Binding-site contacts:
Ligand atom OH contacts residue GLU99 of chain 1.B at 2.8 Å (salt-bridge).
Ligand atom OD2 contacts residue TYR37 of chain 1.C at 2.6 Å (h-bond).
Ligand atom NZ contacts residue TYR101 of chain 1.C at 3.6 Å.
Ligand atom OD2 contacts residue ARG32 of chain 1.C at 2.7 Å (salt-bridge).
Ligand atom CB contacts residue TYR37 of chain 1.C at 3.3 Å (hydrophobic).
Ligand atom CD2 contacts residue PHE101 of chain 1.B at 3.8 Å (hydrophobic).
Ligand atom CG contacts residue PHE101 of chain 1.B at 3.6 Å (hydrophobic).
Ligand atom CE contacts residue GLU99 of chain 1.B at 3.6 Å.
Ligand atom CE contacts residue GLY96 of chain 1.C at 3.7 Å.
Ligand atom OD1 contacts residue ARG32 of chain 1.C at 3.1 Å (salt-bridge).
Ligand atom OD2 contacts residue PHE101 of chain 1.B at 3.5 Å.
Ligand atom CD2 contacts residue THR33 of chain 1.B at 3.8 Å.
Ligand atom CG contacts residue ARG32 of chain 1.C at 3.5 Å.
Ligand atom CD contacts residue GLY96 of chain 1.C at 3.6 Å.
Ligand atom CE2 contacts residue THR33 of chain 1.B at 3.7 Å.
Ligand atom C contacts residue ASN33 of chain 1.C at 3.7 Å.
Ligand atom OD2 contacts residue HIS31 of chain 1.C at 3.1 Å (h-bond).
Ligand atom N contacts residue PHE101 of chain 1.B at 3.8 Å.
Ligand atom CZ contacts residue GLU99 of chain 1.B at 3.6 Å.
Ligand atom CB contacts residue PHE101 of chain 1.B at 3.7 Å (hydrophobic).
Ligand atom O contacts residue PHE101 of chain 1.B at 3.5 Å.
Ligand atom NZ contacts residue GLY96 of chain 1.C at 2.8 Å (h-bond).
Ligand atom OH contacts residue THR33 of chain 1.B at 3.4 Å (h-bond).
Ligand atom CB contacts residue ASN52 of chain 1.B at 3.9 Å.
Ligand atom CB contacts residue HIS31 of chain 1.C at 3.7 Å.
Ligand atom O contacts residue ASN33 of chain 1.C at 2.7 Å (h-bond).
Ligand atom CG contacts residue HIS31 of chain 1.C at 3.5 Å.
Ligand atom OD1 contacts residue HIS31 of chain 1.C at 3.2 Å (h-bond).
Ligand atom OH contacts residue HIS35 of chain 1.B at 3.1 Å (h-bond).
Ligand atom OD2 contacts residue ASN35 of chain 1.C at 3.4 Å (h-bond).
Ligand atom CE2 contacts residue GLU99 of chain 1.B at 3.6 Å.
Ligand atom OD1 contacts residue LYS55 of chain 1.C at 3.5 Å (salt-bridge).
Ligand atom CZ contacts residue THR33 of chain 1.B at 3.7 Å.
Ligand atom CG contacts residue TYR37 of chain 1.C at 3.3 Å (hydrophobic).
Ligand atom CD contacts residue TYR101 of chain 1.C at 3.9 Å (hydrophobic).
Ligand atom CG contacts residue ASN35 of chain 1.C at 3.7 Å.
Ligand atom CE1 contacts residue TYR50 of chain 1.B at 3.6 Å (hydrophobic).
Ligand atom CD1 contacts residue TYR50 of chain 1.B at 3.6 Å (hydrophobic).
Ligand atom CG contacts residue LYS55 of chain 1.C at 3.5 Å.
Ligand atom OD2 contacts residue LYS55 of chain 1.C at 2.7 Å (salt-bridge).

Sequence of chain 1.B:
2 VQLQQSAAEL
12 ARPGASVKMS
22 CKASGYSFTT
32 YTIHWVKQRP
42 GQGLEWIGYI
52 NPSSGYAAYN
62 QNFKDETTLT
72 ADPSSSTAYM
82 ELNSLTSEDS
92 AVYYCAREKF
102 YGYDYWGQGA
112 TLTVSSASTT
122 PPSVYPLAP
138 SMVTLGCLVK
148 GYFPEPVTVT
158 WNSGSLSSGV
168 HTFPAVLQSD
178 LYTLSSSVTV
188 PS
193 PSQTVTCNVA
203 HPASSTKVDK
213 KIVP

Sequence of chain 1.C:
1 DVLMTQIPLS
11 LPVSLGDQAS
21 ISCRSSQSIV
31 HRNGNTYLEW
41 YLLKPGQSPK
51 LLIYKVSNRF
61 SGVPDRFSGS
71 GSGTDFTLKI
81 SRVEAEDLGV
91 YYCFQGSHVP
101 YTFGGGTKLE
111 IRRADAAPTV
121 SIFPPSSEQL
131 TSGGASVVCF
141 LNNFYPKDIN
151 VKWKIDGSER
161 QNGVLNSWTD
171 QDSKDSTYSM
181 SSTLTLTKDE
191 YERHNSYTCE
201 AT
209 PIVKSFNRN

This protein binds this small molecule.
Small molecule (SMILES): [NH3+]CCCC[C@H](NC(=O)[C@H](Cc1ccc(O)cc1)NC(=O)[C@@H]([NH3+])CC(=O)O)C(=O)N[C@@H](CC(=O)O)C(=O)N[C@@H](CC(=O)O)C(=O)N[C@H](C=O)CC(=O)O